Sequence of chain 22.F:
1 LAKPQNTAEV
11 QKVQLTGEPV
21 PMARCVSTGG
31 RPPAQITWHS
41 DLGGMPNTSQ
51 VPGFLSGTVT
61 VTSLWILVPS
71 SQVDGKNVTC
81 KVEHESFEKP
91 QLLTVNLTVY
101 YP

A small-molecule ligand and the protein it binds are described below.
Small molecule (SMILES): CC(=O)N[C@H]1[C@H](O[C@H]2[C@H](O)[C@@H](NC(C)=O)CO[C@@H]2CO)O[C@H](CO)[C@@H](O[C@@H]2O[C@H](CO)[C@@H](O)[C@H](O)[C@@H]2O)[C@@H]1O

Binding-site contacts:
Ligand atom C8 contacts residue NAG1 of chain 22.K at 4.3 Å.
Ligand atom C3 contacts residue GLY75 of chain 22.F at 4.4 Å.
Ligand atom C7 contacts residue ASN77 of chain 22.F at 3.8 Å.
Ligand atom C7 contacts residue GLY75 of chain 22.F at 2.9 Å.
Ligand atom N2 contacts residue ASN96 of chain 22.F at 3.1 Å (h-bond).
Ligand atom C3 contacts residue ASN96 of chain 22.F at 3.8 Å.
Ligand atom O5 contacts residue ASN96 of chain 22.F at 2.2 Å (h-bond).
Ligand atom C2 contacts residue ASN96 of chain 22.F at 2.6 Å.
Ligand atom C7 contacts residue ASN96 of chain 22.F at 3.5 Å.
Ligand atom C1 contacts residue ASN96 of chain 22.F at 1.4 Å.
Ligand atom O7 contacts residue ASN96 of chain 22.F at 3.4 Å (h-bond).
Ligand atom N2 contacts residue GLY75 of chain 22.F at 2.6 Å (h-bond).
Ligand atom C7 contacts residue NAG1 of chain 22.K at 4.3 Å.
Ligand atom C2 contacts residue GLY75 of chain 22.F at 3.8 Å.
Ligand atom C5 contacts residue ASN96 of chain 22.F at 3.5 Å.
Ligand atom C1 contacts residue GLY75 of chain 22.F at 3.9 Å.
Ligand atom C4 contacts residue ASN96 of chain 22.F at 4.2 Å.
Ligand atom O7 contacts residue NAG1 of chain 22.K at 3.4 Å.
Ligand atom C8 contacts residue LYS76 of chain 22.F at 4.0 Å.
Ligand atom C8 contacts residue GLY75 of chain 22.F at 2.5 Å.
Ligand atom C8 contacts residue ASN77 of chain 22.F at 3.7 Å.
Ligand atom O7 contacts residue GLY75 of chain 22.F at 4.0 Å.
Ligand atom O7 contacts residue ASN77 of chain 22.F at 3.4 Å (h-bond).